Sequence of chain 1.B:
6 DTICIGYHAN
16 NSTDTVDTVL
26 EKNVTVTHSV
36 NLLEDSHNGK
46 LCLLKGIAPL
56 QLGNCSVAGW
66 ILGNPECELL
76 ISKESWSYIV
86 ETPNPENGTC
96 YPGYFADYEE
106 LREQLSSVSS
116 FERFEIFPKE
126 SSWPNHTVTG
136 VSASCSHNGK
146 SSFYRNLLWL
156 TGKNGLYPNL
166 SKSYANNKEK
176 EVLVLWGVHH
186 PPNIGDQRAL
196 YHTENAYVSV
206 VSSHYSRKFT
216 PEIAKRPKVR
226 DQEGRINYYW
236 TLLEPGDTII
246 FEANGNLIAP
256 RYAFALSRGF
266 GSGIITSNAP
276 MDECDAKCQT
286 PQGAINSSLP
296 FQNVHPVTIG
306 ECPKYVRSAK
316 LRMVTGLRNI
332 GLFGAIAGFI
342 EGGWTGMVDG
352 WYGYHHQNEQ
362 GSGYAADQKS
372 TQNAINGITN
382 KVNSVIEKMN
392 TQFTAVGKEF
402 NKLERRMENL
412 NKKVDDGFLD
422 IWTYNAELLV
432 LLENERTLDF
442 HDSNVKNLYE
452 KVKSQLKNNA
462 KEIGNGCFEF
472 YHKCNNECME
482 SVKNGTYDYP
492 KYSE

This protein binds this small molecule.
Small molecule (SMILES): CC(=O)N[C@@H]1[C@@H](O)[C@H](O)[C@@H](CO)O[C@H]1O

Binding-site contacts:
Ligand atom C6 contacts residue NAG1 of chain 1.E at 3.9 Å.
Ligand atom C6 contacts residue NAG2 of chain 1.E at 4.1 Å.
Ligand atom C1 contacts residue NAG1 of chain 1.E at 3.6 Å.
Ligand atom C5 contacts residue NAG2 of chain 1.E at 3.9 Å.
Ligand atom C5 contacts residue ASN59 of chain 1.B at 3.7 Å.
Ligand atom C4 contacts residue ASN59 of chain 1.B at 4.2 Å.
Ligand atom O5 contacts residue NAG1 of chain 1.E at 3.0 Å (h-bond).
Ligand atom C2 contacts residue ASN59 of chain 1.B at 2.5 Å.
Ligand atom O6 contacts residue NAG2 of chain 1.E at 2.7 Å (h-bond).
Ligand atom C7 contacts residue ASN59 of chain 1.B at 3.1 Å.
Ligand atom C5 contacts residue NAG1 of chain 1.E at 4.2 Å.
Ligand atom C3 contacts residue ASN59 of chain 1.B at 3.8 Å.
Ligand atom C8 contacts residue ASN59 of chain 1.B at 4.2 Å.
Ligand atom O5 contacts residue ASN59 of chain 1.B at 2.4 Å (h-bond).
Ligand atom O5 contacts residue NAG2 of chain 1.E at 3.4 Å (h-bond).
Ligand atom C3 contacts residue NAG2 of chain 1.E at 3.8 Å.
Ligand atom C4 contacts residue NAG2 of chain 1.E at 3.5 Å.
Ligand atom O7 contacts residue NAG2 of chain 1.E at 4.2 Å.
Ligand atom O3 contacts residue NAG2 of chain 1.E at 4.1 Å.
Ligand atom O7 contacts residue ASN59 of chain 1.B at 3.0 Å (h-bond).
Ligand atom C1 contacts residue ASN59 of chain 1.B at 1.4 Å.
Ligand atom N2 contacts residue ASN59 of chain 1.B at 2.9 Å (h-bond).
Ligand atom C1 contacts residue NAG2 of chain 1.E at 3.8 Å.
Ligand atom C2 contacts residue NAG2 of chain 1.E at 3.4 Å.
Ligand atom O6 contacts residue NAG1 of chain 1.E at 3.7 Å.